A small-molecule ligand and the protein it binds are described below.
Small molecule (SMILES): O=C(NC1CCCC1)[C@@H]1CCCCOc2cccc(c2)C[C@H](N2CCCC2=O)C(=O)N[C@@H](CCN2CCOCC2)C(=O)N1

Sequence of chain 1.Z:
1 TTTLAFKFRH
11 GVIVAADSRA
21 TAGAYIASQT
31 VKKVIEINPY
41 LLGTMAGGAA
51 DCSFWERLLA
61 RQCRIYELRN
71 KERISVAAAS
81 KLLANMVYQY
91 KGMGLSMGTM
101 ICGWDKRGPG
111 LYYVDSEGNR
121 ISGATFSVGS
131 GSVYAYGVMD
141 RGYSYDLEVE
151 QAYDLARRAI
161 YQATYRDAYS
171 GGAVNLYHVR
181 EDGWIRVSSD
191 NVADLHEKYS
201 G

Sequence of chain 1.AA:
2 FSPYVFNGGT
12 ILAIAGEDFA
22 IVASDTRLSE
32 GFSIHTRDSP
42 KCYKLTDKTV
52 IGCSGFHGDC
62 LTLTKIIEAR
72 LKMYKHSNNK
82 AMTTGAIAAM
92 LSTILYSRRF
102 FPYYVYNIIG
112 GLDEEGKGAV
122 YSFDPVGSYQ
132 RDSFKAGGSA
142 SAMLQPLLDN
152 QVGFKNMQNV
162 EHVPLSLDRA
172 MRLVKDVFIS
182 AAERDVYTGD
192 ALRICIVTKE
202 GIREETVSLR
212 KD

Binding-site contacts:
Ligand atom O34 contacts residue ALA22 of chain 1.Z at 3.5 Å.
Ligand atom C39 contacts residue SER129 of chain 1.AA at 3.6 Å.
Ligand atom N38 contacts residue SER129 of chain 1.AA at 2.9 Å (h-bond).
Ligand atom N06 contacts residue GLY47 of chain 1.Z at 2.8 Å (h-bond).
Ligand atom N14 contacts residue ASP125 of chain 1.AA at 3.2 Å (salt-bridge).
Ligand atom C07 contacts residue THR1 of chain 1.Z at 3.0 Å.
Ligand atom C09 contacts residue MET45 of chain 1.Z at 3.6 Å (hydrophobic).
Ligand atom C40 contacts residue GLN131 of chain 1.AA at 3.6 Å.
Ligand atom C43 contacts residue SER129 of chain 1.AA at 3.3 Å.
Ligand atom C22 contacts residue GLY48 of chain 1.Z at 3.3 Å.
Ligand atom C10 contacts residue VAL31 of chain 1.Z at 3.9 Å (hydrophobic).
Ligand atom O12 contacts residue THR21 of chain 1.Z at 3.2 Å (h-bond).
Ligand atom C39 contacts residue VAL31 of chain 1.Z at 3.8 Å (hydrophobic).
Ligand atom C42 contacts residue TYR130 of chain 1.AA at 3.8 Å (hydrophobic).
Ligand atom O41 contacts residue GLN131 of chain 1.AA at 3.3 Å.
Ligand atom N03 contacts residue THR21 of chain 1.Z at 2.9 Å (h-bond).
Ligand atom O12 contacts residue ALA20 of chain 1.Z at 3.2 Å.
Ligand atom C07 contacts residue GLY47 of chain 1.Z at 3.8 Å.
Ligand atom C04 contacts residue THR21 of chain 1.Z at 3.7 Å.
Ligand atom C40 contacts residue SER129 of chain 1.AA at 3.6 Å.
Ligand atom C08 contacts residue ALA46 of chain 1.Z at 3.8 Å (hydrophobic).
Ligand atom C39 contacts residue ALA20 of chain 1.Z at 3.6 Å (hydrophobic).
Ligand atom O01 contacts residue ALA49 of chain 1.Z at 3.2 Å (h-bond).
Ligand atom C10 contacts residue ALA49 of chain 1.Z at 3.8 Å (hydrophobic).
Ligand atom C08 contacts residue GLY47 of chain 1.Z at 3.6 Å.
Ligand atom C36 contacts residue SER129 of chain 1.AA at 3.7 Å.
Ligand atom C08 contacts residue THR1 of chain 1.Z at 3.0 Å.
Ligand atom C37 contacts residue SER129 of chain 1.AA at 3.8 Å.
Ligand atom C08 contacts residue MET45 of chain 1.Z at 3.7 Å (hydrophobic).
Ligand atom C04 contacts residue GLY47 of chain 1.Z at 3.5 Å.
Ligand atom C17 contacts residue ASP125 of chain 1.AA at 3.4 Å.
Ligand atom C27 contacts residue ARG100 of chain 1.AA at 3.4 Å.
Ligand atom C42 contacts residue SER129 of chain 1.AA at 3.2 Å.
Ligand atom C05 contacts residue GLY47 of chain 1.Z at 3.5 Å.
Ligand atom C28 contacts residue VAL127 of chain 1.AA at 3.7 Å (hydrophobic).
Ligand atom C02 contacts residue THR21 of chain 1.Z at 3.7 Å.
Ligand atom C22 contacts residue GLY47 of chain 1.Z at 3.8 Å.
Ligand atom O35 contacts residue THR21 of chain 1.Z at 3.7 Å.
Ligand atom C13 contacts residue THR21 of chain 1.Z at 3.7 Å.
Ligand atom C25 contacts residue THR21 of chain 1.Z at 3.7 Å.